Sequence of chain 1.C:
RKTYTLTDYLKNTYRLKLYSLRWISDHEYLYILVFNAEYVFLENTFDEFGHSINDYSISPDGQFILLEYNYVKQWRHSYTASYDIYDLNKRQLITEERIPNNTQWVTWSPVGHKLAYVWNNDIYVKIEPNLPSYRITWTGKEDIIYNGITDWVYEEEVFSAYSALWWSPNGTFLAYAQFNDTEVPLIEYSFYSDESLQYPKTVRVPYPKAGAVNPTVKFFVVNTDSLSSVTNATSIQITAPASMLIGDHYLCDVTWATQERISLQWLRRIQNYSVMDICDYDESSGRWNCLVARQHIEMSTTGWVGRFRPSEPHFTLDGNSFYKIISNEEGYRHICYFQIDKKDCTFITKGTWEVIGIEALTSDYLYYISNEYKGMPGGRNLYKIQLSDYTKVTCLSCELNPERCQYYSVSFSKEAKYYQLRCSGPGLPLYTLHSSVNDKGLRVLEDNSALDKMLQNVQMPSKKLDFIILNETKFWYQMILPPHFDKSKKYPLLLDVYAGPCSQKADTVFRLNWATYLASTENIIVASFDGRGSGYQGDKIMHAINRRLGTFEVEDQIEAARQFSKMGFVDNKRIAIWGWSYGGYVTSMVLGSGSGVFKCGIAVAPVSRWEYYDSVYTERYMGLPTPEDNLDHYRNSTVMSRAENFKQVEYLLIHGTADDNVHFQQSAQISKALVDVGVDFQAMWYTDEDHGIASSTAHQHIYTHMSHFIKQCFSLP

A small-molecule ligand and the protein it binds are described below.
Small molecule (SMILES): CC(=O)N[C@H]1[C@H](O[C@H]2[C@H](O)[C@@H](NC(C)=O)CO[C@@H]2CO)O[C@H](CO)[C@@H](O)[C@@H]1O

Binding-site contacts:
Ligand atom N2 contacts residue ASN203 of chain 1.C at 3.0 Å (h-bond).
Ligand atom O6 contacts residue GLU206 of chain 1.C at 2.9 Å (salt-bridge).
Ligand atom N2 contacts residue ILE168 of chain 1.C at 4.2 Å.
Ligand atom C4 contacts residue ASN203 of chain 1.C at 4.2 Å.
Ligand atom C8 contacts residue ILE168 of chain 1.C at 3.8 Å (hydrophobic).
Ligand atom O5 contacts residue ASN203 of chain 1.C at 2.2 Å (h-bond).
Ligand atom C3 contacts residue ASN203 of chain 1.C at 3.8 Å.
Ligand atom C1 contacts residue ASN203 of chain 1.C at 1.4 Å.
Ligand atom O7 contacts residue THR205 of chain 1.C at 4.3 Å.
Ligand atom C8 contacts residue THR162 of chain 1.C at 4.5 Å.
Ligand atom C5 contacts residue THR205 of chain 1.C at 4.0 Å.
Ligand atom C8 contacts residue THR205 of chain 1.C at 3.9 Å.
Ligand atom C8 contacts residue GLN201 of chain 1.C at 4.1 Å.
Ligand atom O7 contacts residue LYS241 of chain 1.C at 3.9 Å.
Ligand atom C6 contacts residue GLU206 of chain 1.C at 3.8 Å.
Ligand atom O6 contacts residue THR205 of chain 1.C at 3.8 Å.
Ligand atom O7 contacts residue GLN201 of chain 1.C at 4.2 Å.
Ligand atom O7 contacts residue ASN203 of chain 1.C at 3.3 Å (h-bond).
Ligand atom C2 contacts residue ASN203 of chain 1.C at 2.5 Å.
Ligand atom C7 contacts residue ILE168 of chain 1.C at 4.3 Å (hydrophobic).
Ligand atom C7 contacts residue THR205 of chain 1.C at 4.5 Å.
Ligand atom C7 contacts residue ASN203 of chain 1.C at 3.4 Å.
Ligand atom O5 contacts residue THR205 of chain 1.C at 3.9 Å.
Ligand atom C1 contacts residue THR205 of chain 1.C at 3.5 Å.
Ligand atom C5 contacts residue ASN203 of chain 1.C at 3.6 Å.